Sequence of chain 2.A:
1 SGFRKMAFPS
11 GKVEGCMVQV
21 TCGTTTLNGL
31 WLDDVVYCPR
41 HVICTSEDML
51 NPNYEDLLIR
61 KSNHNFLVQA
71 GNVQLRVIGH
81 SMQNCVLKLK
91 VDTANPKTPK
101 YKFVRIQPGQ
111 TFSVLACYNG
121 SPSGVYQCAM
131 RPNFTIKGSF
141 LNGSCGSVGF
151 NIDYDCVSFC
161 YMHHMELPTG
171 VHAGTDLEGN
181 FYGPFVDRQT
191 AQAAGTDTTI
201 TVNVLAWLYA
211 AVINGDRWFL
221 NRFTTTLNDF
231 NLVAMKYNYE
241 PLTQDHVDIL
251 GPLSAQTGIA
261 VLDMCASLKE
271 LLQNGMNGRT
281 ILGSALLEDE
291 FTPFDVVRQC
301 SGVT

Binding-site contacts:
Ligand atom C12 contacts residue PHE140 of chain 2.A at 3.2 Å (hydrophobic).
Ligand atom C7 contacts residue ASP187 of chain 2.A at 4.1 Å.
Ligand atom C6 contacts residue ASP187 of chain 2.A at 3.7 Å.
Ligand atom C11 contacts residue LEU141 of chain 2.A at 3.6 Å (hydrophobic).
Ligand atom C10 contacts residue GLU166 of chain 2.A at 4.0 Å.
Ligand atom C11 contacts residue PHE140 of chain 2.A at 3.5 Å (hydrophobic).
Ligand atom C6 contacts residue ARG188 of chain 2.A at 3.5 Å.
Ligand atom N1 contacts residue SER144 of chain 2.A at 4.0 Å.
Ligand atom C2 contacts residue HIS164 of chain 2.A at 4.1 Å.
Ligand atom O contacts residue MET165 of chain 2.A at 3.4 Å.
Ligand atom C5 contacts residue MET165 of chain 2.A at 3.8 Å (hydrophobic).
Ligand atom C5 contacts residue MET49 of chain 2.A at 3.7 Å (hydrophobic).
Ligand atom C8 contacts residue HIS164 of chain 2.A at 3.3 Å.
Ligand atom C7 contacts residue HIS164 of chain 2.A at 4.0 Å.
Ligand atom C5 contacts residue ARG188 of chain 2.A at 3.9 Å.
Ligand atom N1 contacts residue PHE140 of chain 2.A at 4.0 Å.
Ligand atom C6 contacts residue MET165 of chain 2.A at 3.5 Å (hydrophobic).
Ligand atom C5 contacts residue GLN189 of chain 2.A at 3.9 Å.
Ligand atom O contacts residue GLU166 of chain 2.A at 2.9 Å (salt-bridge).
Ligand atom C10 contacts residue ASN142 of chain 2.A at 3.9 Å.
Ligand atom C2 contacts residue GLU166 of chain 2.A at 4.0 Å.
Ligand atom C12 contacts residue LEU141 of chain 2.A at 3.8 Å (hydrophobic).
Ligand atom C contacts residue ASN142 of chain 2.A at 3.1 Å.
Ligand atom C7 contacts residue MET49 of chain 2.A at 3.2 Å (hydrophobic).
Ligand atom N1 contacts residue GLU166 of chain 2.A at 3.6 Å.
Ligand atom C7 contacts residue HIS41 of chain 2.A at 3.7 Å.
Ligand atom C13 contacts residue HIS163 of chain 2.A at 3.5 Å.
Ligand atom C8 contacts residue MET49 of chain 2.A at 3.7 Å (hydrophobic).
Ligand atom N contacts residue HIS164 of chain 2.A at 3.9 Å.
Ligand atom N1 contacts residue HIS163 of chain 2.A at 2.8 Å (h-bond).
Ligand atom C13 contacts residue CYS145 of chain 2.A at 3.7 Å (hydrophobic).
Ligand atom C3 contacts residue HIS164 of chain 2.A at 3.9 Å.
Ligand atom C12 contacts residue GLU166 of chain 2.A at 3.5 Å.
Ligand atom C11 contacts residue ASN142 of chain 2.A at 3.7 Å.
Ligand atom C11 contacts residue GLU166 of chain 2.A at 3.6 Å.
Ligand atom C8 contacts residue HIS41 of chain 2.A at 3.4 Å.
Ligand atom C6 contacts residue MET49 of chain 2.A at 3.3 Å (hydrophobic).
Ligand atom C13 contacts residue GLU166 of chain 2.A at 3.6 Å.
Ligand atom C12 contacts residue HIS163 of chain 2.A at 3.8 Å.
Ligand atom C13 contacts residue MET165 of chain 2.A at 4.0 Å (hydrophobic).

Sequence of chain 1.A:
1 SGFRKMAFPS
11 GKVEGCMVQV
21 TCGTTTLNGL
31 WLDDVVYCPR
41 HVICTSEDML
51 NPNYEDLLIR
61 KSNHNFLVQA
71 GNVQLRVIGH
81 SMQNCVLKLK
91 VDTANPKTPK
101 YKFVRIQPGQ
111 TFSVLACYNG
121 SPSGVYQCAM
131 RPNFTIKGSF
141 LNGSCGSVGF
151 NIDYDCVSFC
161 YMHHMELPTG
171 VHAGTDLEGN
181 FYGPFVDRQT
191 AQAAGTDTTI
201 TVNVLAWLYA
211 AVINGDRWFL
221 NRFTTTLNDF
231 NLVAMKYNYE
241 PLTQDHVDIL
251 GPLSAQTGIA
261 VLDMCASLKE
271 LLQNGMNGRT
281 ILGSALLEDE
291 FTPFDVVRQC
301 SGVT

A protein and the small-molecule ligand that binds it are described below.
Small molecule (SMILES): C=C(C(=O)Nc1ccccc1)c1cccnc1